Binding-site contacts:
Ligand atom O3S contacts residue ARG224 of chain 15.A at 2.9 Å (salt-bridge).
Ligand atom O2S contacts residue GLY222 of chain 15.A at 3.3 Å (h-bond).
Ligand atom O3S contacts residue TRP374 of chain 15.A at 3.3 Å.
Ligand atom C8 contacts residue C151 of chain 15.D at 3.7 Å.
Ligand atom O3S contacts residue PHE223 of chain 15.A at 3.9 Å.
Ligand atom O3S contacts residue GLY222 of chain 15.A at 2.9 Å (h-bond).
Ligand atom O1S contacts residue PHE223 of chain 15.A at 4.5 Å.
Ligand atom C2 contacts residue TRP374 of chain 15.A at 4.1 Å (hydrophobic).
Ligand atom C13 contacts residue C151 of chain 15.D at 4.5 Å.
Ligand atom C7 contacts residue C151 of chain 15.D at 3.4 Å.
Ligand atom S1 contacts residue LYS215 of chain 15.A at 4.1 Å.
Ligand atom C10 contacts residue C151 of chain 15.D at 3.4 Å.
Ligand atom S1 contacts residue ARG224 of chain 15.A at 4.3 Å.
Ligand atom C12 contacts residue C151 of chain 15.D at 3.4 Å.
Ligand atom S1 contacts residue GLY222 of chain 15.A at 3.0 Å (h-bond).
Ligand atom C3 contacts residue TRP374 of chain 15.A at 4.3 Å (hydrophobic).
Ligand atom O1S contacts residue TRP374 of chain 15.A at 4.3 Å.
Ligand atom C1 contacts residue TRP374 of chain 15.A at 3.6 Å (hydrophobic).
Ligand atom S1 contacts residue TRP374 of chain 15.A at 4.0 Å.
Ligand atom C16 contacts residue ASP229 of chain 15.A at 4.3 Å.
Ligand atom O1S contacts residue LYS215 of chain 15.A at 2.7 Å (salt-bridge).
Ligand atom O2S contacts residue ARG224 of chain 15.A at 4.5 Å.
Ligand atom C6 contacts residue C151 of chain 15.D at 4.2 Å.
Ligand atom O1S contacts residue GLY222 of chain 15.A at 2.3 Å (h-bond).
Ligand atom C5 contacts residue C151 of chain 15.D at 4.0 Å.
Ligand atom C9 contacts residue C151 of chain 15.D at 3.4 Å.
Ligand atom C11 contacts residue C151 of chain 15.D at 3.5 Å.

Sequence of chain 15.A:
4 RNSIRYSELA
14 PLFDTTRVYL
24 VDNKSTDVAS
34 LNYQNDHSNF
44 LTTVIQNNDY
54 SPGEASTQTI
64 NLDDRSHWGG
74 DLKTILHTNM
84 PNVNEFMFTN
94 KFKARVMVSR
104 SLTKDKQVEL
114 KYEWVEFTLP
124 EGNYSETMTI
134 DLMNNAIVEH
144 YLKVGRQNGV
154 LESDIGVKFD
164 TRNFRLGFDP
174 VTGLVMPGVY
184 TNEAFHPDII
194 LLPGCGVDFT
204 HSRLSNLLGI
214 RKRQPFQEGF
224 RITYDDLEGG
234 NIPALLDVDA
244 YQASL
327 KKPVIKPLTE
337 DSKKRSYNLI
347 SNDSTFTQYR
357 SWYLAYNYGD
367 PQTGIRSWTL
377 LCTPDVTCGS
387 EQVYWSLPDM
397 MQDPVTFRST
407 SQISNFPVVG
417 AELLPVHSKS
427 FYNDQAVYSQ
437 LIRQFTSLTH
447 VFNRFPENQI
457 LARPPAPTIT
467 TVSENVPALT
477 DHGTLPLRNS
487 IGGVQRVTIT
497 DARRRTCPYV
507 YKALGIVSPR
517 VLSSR

The protein below binds the small molecule below.
Small molecule (SMILES): CCCCCCCCCCCC[N+](C)(C)CCCS(=O)(=O)O